The small molecule below binds the protein below.
Small molecule (SMILES): Cc1ccc(O)c(C)c1-n1c(N)c(C(N)=O)c2nc3cc(Br)ccc3nc21

Binding-site contacts:
Ligand atom BR22 contacts residue LEU65 of chain 1.A at 3.8 Å.
Ligand atom C11 contacts residue THR136 of chain 1.A at 3.6 Å.
Ligand atom O06 contacts residue ASP200 of chain 1.A at 3.2 Å (salt-bridge).
Ligand atom BR22 contacts residue GLY66 of chain 1.A at 3.9 Å.
Ligand atom C03 contacts residue THR136 of chain 1.A at 3.6 Å.
Ligand atom N12 contacts residue GLU137 of chain 1.A at 3.2 Å (salt-bridge).
Ligand atom O06 contacts residue HIS110 of chain 1.A at 3.3 Å.
Ligand atom C03 contacts residue LYS88 of chain 1.A at 3.8 Å.
Ligand atom C08 contacts residue ASP200 of chain 1.A at 3.7 Å.
Ligand atom O16 contacts residue LEU138 of chain 1.A at 3.5 Å.
Ligand atom N15 contacts residue LEU65 of chain 1.A at 3.8 Å.
Ligand atom O16 contacts residue CYS139 of chain 1.A at 2.5 Å (h-bond).
Ligand atom C01 contacts residue LYS88 of chain 1.A at 3.7 Å.
Ligand atom C08 contacts residue PHE189 of chain 1.A at 3.5 Å (hydrophobic).
Ligand atom C23 contacts residue TYR70 of chain 1.A at 3.3 Å (hydrophobic).
Ligand atom C19 contacts residue PHE189 of chain 1.A at 3.7 Å (hydrophobic).
Ligand atom C01 contacts residue THR136 of chain 1.A at 3.5 Å.
Ligand atom N12 contacts residue VAL120 of chain 1.A at 3.8 Å.
Ligand atom N18 contacts residue PHE189 of chain 1.A at 3.3 Å.
Ligand atom C05 contacts residue HIS110 of chain 1.A at 4.0 Å.
Ligand atom N12 contacts residue THR136 of chain 1.A at 2.6 Å (h-bond).
Ligand atom O16 contacts residue GLU137 of chain 1.A at 3.4 Å (salt-bridge).
Ligand atom C24 contacts residue VAL73 of chain 1.A at 3.6 Å (hydrophobic).
Ligand atom C24 contacts residue TYR70 of chain 1.A at 4.0 Å (hydrophobic).
Ligand atom N26 contacts residue VAL73 of chain 1.A at 3.9 Å.
Ligand atom C27 contacts residue PHE189 of chain 1.A at 3.9 Å (hydrophobic).
Ligand atom C02 contacts residue THR136 of chain 1.A at 3.3 Å.
Ligand atom C04 contacts residue LYS88 of chain 1.A at 3.9 Å.
Ligand atom N12 contacts residue ALA86 of chain 1.A at 3.9 Å.
Ligand atom C14 contacts residue CYS139 of chain 1.A at 3.6 Å (hydrophobic).
Ligand atom C25 contacts residue VAL73 of chain 1.A at 3.8 Å (hydrophobic).
Ligand atom C09 contacts residue THR136 of chain 1.A at 3.5 Å.
Ligand atom C01 contacts residue VAL73 of chain 1.A at 3.8 Å (hydrophobic).
Ligand atom C01 contacts residue ALA86 of chain 1.A at 3.8 Å (hydrophobic).
Ligand atom N15 contacts residue CYS139 of chain 1.A at 3.1 Å (h-bond).
Ligand atom C13 contacts residue PHE189 of chain 1.A at 3.9 Å (hydrophobic).
Ligand atom N15 contacts residue GLY140 of chain 1.A at 3.5 Å (h-bond).
Ligand atom C17 contacts residue PHE189 of chain 1.A at 3.5 Å (hydrophobic).
Ligand atom N10 contacts residue THR136 of chain 1.A at 3.9 Å.
Ligand atom C04 contacts residue THR136 of chain 1.A at 3.6 Å.

Sequence of chain 1.A:
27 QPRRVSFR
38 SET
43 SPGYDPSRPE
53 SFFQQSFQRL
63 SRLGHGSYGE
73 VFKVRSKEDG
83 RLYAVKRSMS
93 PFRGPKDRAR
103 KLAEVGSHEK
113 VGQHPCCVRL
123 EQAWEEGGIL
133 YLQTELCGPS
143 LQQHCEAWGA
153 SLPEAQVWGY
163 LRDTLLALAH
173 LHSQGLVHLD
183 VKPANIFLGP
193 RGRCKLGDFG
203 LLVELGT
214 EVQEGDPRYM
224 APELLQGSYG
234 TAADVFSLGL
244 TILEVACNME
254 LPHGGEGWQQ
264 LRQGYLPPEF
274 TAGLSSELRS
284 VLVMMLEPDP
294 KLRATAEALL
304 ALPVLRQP